Sequence of chain 1.F:
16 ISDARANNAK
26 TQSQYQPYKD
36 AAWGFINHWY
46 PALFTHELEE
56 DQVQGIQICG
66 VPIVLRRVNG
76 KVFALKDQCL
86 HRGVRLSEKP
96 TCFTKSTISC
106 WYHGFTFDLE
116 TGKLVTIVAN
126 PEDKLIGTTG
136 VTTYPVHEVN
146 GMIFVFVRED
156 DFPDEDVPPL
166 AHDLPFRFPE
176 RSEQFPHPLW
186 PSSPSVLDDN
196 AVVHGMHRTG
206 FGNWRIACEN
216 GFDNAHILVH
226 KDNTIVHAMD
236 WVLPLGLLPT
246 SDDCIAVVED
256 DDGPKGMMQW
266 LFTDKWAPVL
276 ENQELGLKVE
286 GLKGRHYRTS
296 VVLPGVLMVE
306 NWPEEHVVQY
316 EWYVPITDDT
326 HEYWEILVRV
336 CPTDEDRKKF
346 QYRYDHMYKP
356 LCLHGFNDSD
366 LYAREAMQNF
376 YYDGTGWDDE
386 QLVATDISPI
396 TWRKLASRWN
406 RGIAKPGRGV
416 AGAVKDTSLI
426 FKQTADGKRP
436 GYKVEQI

The protein below binds the small molecule below.
Small molecule (SMILES): O=c1ccc2ccccc2[nH]1

Binding-site contacts:
Ligand atom C3 contacts residue GLY216 of chain 1.F at 3.8 Å.
Ligand atom C7 contacts residue TRP307 of chain 1.F at 3.4 Å (hydrophobic).
Ligand atom C3 contacts residue VAL304 of chain 1.F at 4.0 Å (hydrophobic).
Ligand atom C5 contacts residue VAL304 of chain 1.F at 3.5 Å (hydrophobic).
Ligand atom C8 contacts residue PHE361 of chain 1.F at 4.1 Å (hydrophobic).
Ligand atom C6 contacts residue GLN314 of chain 1.F at 3.4 Å.
Ligand atom N2 contacts residue HIS221 of chain 1.F at 4.2 Å.
Ligand atom C9 contacts residue TYR292 of chain 1.F at 4.2 Å (hydrophobic).
Ligand atom C6 contacts residue VAL304 of chain 1.F at 4.0 Å (hydrophobic).
Ligand atom C1 contacts residue ILE222 of chain 1.F at 4.3 Å (hydrophobic).
Ligand atom C1 contacts residue HIS221 of chain 1.F at 4.1 Å.
Ligand atom C4 contacts residue VAL304 of chain 1.F at 3.5 Å (hydrophobic).
Ligand atom N2 contacts residue THR294 of chain 1.F at 3.7 Å.
Ligand atom O1 contacts residue HIS221 of chain 1.F at 3.9 Å.
Ligand atom C10 contacts residue ILE222 of chain 1.F at 4.0 Å (hydrophobic).
Ligand atom N2 contacts residue GLY216 of chain 1.F at 2.8 Å (h-bond).
Ligand atom C9 contacts residue TRP307 of chain 1.F at 4.0 Å (hydrophobic).
Ligand atom C6 contacts residue PHE361 of chain 1.F at 4.2 Å (hydrophobic).
Ligand atom O1 contacts residue GLY216 of chain 1.F at 3.4 Å (h-bond).
Ligand atom O1 contacts residue TYR292 of chain 1.F at 4.2 Å.
Ligand atom O1 contacts residue ASN219 of chain 1.F at 4.3 Å.
Ligand atom O1 contacts residue THR294 of chain 1.F at 3.9 Å.
Ligand atom C10 contacts residue TYR292 of chain 1.F at 3.5 Å (hydrophobic).
Ligand atom C7 contacts residue PHE361 of chain 1.F at 3.6 Å (hydrophobic).
Ligand atom C5 contacts residue LEU302 of chain 1.F at 4.1 Å (hydrophobic).
Ligand atom C1 contacts residue TYR292 of chain 1.F at 4.1 Å (hydrophobic).
Ligand atom C6 contacts residue ASN362 of chain 1.F at 4.0 Å.
Ligand atom C9 contacts residue PHE361 of chain 1.F at 4.3 Å (hydrophobic).
Ligand atom C4 contacts residue LEU302 of chain 1.F at 3.5 Å (hydrophobic).
Ligand atom C6 contacts residue TRP307 of chain 1.F at 3.8 Å (hydrophobic).
Ligand atom C5 contacts residue ASN362 of chain 1.F at 4.0 Å.
Ligand atom C5 contacts residue GLU316 of chain 1.F at 3.8 Å.
Ligand atom O1 contacts residue ILE222 of chain 1.F at 4.0 Å.
Ligand atom C1 contacts residue GLY216 of chain 1.F at 3.5 Å.
Ligand atom C8 contacts residue VAL304 of chain 1.F at 4.1 Å (hydrophobic).
Ligand atom C7 contacts residue VAL304 of chain 1.F at 4.1 Å (hydrophobic).
Ligand atom C5 contacts residue GLN314 of chain 1.F at 3.4 Å.
Ligand atom C4 contacts residue GLY216 of chain 1.F at 3.9 Å.
Ligand atom O1 contacts residue ASP218 of chain 1.F at 4.2 Å.
Ligand atom C1 contacts residue THR294 of chain 1.F at 3.9 Å.